The protein below binds the small molecule below.
Small molecule (SMILES): CC1=C(CCC(=O)O)C2=Cc3c(CCC(=O)O)c(C)c4n3[Fe@]35n6c(c(C)c(CCC(=O)O)c6=CC1=[N+]23)=CC1=[N+]5C(=C4)C(C)=C1CCC(=O)O

Sequence of chain 3.P:
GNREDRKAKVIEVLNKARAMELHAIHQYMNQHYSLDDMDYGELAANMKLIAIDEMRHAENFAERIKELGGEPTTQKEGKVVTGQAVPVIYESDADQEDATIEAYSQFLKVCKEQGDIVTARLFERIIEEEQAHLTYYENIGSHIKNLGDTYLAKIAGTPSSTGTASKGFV

Binding-site contacts:
Ligand atom CMD contacts residue MET57 of chain 3.P at 3.3 Å (hydrophobic).
Ligand atom O2D contacts residue TYR35 of chain 3.O at 2.8 Å (h-bond).
Ligand atom NB contacts residue MET57 of chain 3.P at 3.0 Å (h-bond).
Ligand atom C1B contacts residue MET57 of chain 3.O at 3.4 Å (hydrophobic).
Ligand atom O1C contacts residue SER168 of chain 3.O at 2.8 Å (h-bond).
Ligand atom C4A contacts residue MET57 of chain 3.P at 3.4 Å (hydrophobic).
Ligand atom NA contacts residue MET57 of chain 3.P at 3.2 Å (h-bond).
Ligand atom O2D contacts residue ARG20 of chain 3.P at 2.8 Å (salt-bridge).
Ligand atom CBC contacts residue SER168 of chain 3.P at 3.3 Å.
Ligand atom O1A contacts residue TYR35 of chain 3.P at 2.4 Å (h-bond).
Ligand atom NC contacts residue MET57 of chain 3.O at 3.1 Å (h-bond).
Ligand atom CGC contacts residue SER168 of chain 3.P at 2.7 Å.
Ligand atom CAC contacts residue SER168 of chain 3.O at 2.8 Å.
Ligand atom C1D contacts residue MET57 of chain 3.P at 3.3 Å (hydrophobic).
Ligand atom CGC contacts residue LYS169 of chain 3.P at 3.4 Å.
Ligand atom C1D contacts residue MET57 of chain 3.O at 3.4 Å (hydrophobic).
Ligand atom CMB contacts residue GLU61 of chain 3.O at 3.1 Å.
Ligand atom O2C contacts residue LYS169 of chain 3.P at 2.6 Å (salt-bridge).
Ligand atom CGD contacts residue MET31 of chain 3.O at 3.4 Å (hydrophobic).
Ligand atom ND contacts residue MET57 of chain 3.O at 3.0 Å.
Ligand atom CBB contacts residue SER168 of chain 3.P at 3.3 Å.
Ligand atom CBC contacts residue SER168 of chain 3.O at 3.1 Å.
Ligand atom NA contacts residue MET57 of chain 3.O at 3.2 Å (h-bond).
Ligand atom FE contacts residue MET57 of chain 3.O at 2.4 Å.
Ligand atom C1B contacts residue MET57 of chain 3.P at 3.3 Å (hydrophobic).
Ligand atom NC contacts residue MET57 of chain 3.P at 2.9 Å (h-bond).
Ligand atom ND contacts residue MET57 of chain 3.P at 3.2 Å (h-bond).
Ligand atom NB contacts residue MET57 of chain 3.O at 3.0 Å (h-bond).
Ligand atom CGB contacts residue SER168 of chain 3.P at 3.3 Å.
Ligand atom CGC contacts residue SER168 of chain 3.O at 3.4 Å.
Ligand atom CHB contacts residue MET57 of chain 3.P at 3.3 Å (hydrophobic).
Ligand atom FE contacts residue MET57 of chain 3.P at 2.4 Å.
Ligand atom O2B contacts residue SER168 of chain 3.P at 2.6 Å (h-bond).
Ligand atom O2C contacts residue SER168 of chain 3.P at 1.5 Å.
Ligand atom CGA contacts residue TYR35 of chain 3.P at 3.4 Å (hydrophobic).
Ligand atom O2A contacts residue ARG20 of chain 3.O at 2.8 Å (salt-bridge).
Ligand atom O1A contacts residue ARG20 of chain 3.O at 3.1 Å (salt-bridge).
Ligand atom O1B contacts residue LYS50 of chain 3.P at 2.8 Å (salt-bridge).
Ligand atom O1D contacts residue MET31 of chain 3.O at 3.3 Å.
Ligand atom O1B contacts residue LYS169 of chain 3.O at 3.2 Å (salt-bridge).

Sequence of chain 3.O:
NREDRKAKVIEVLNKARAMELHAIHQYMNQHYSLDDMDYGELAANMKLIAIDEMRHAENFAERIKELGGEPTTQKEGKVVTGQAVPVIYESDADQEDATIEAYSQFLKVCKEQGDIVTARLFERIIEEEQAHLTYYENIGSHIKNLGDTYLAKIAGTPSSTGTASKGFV